Sequence of chain 1.A:
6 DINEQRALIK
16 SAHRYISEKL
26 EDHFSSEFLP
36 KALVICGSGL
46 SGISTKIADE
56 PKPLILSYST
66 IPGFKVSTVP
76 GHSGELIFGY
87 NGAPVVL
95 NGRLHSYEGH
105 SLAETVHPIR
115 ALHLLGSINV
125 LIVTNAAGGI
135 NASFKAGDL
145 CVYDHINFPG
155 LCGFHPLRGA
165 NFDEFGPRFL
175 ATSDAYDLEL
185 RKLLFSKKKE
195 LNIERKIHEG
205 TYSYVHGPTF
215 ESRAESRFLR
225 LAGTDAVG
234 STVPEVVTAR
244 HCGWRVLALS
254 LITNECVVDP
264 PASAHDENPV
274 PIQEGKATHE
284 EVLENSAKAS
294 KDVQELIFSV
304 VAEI

Binding-site contacts:
Ligand atom N7 contacts residue ASN257 of chain 1.A at 2.8 Å (h-bond).
Ligand atom O5' contacts residue HIS282 of chain 1.A at 2.8 Å (h-bond).
Ligand atom C10 contacts residue ALA130 of chain 1.A at 3.2 Å (hydrophobic).
Ligand atom O6 contacts residue ASN257 of chain 1.A at 2.9 Å (h-bond).
Ligand atom N3 contacts residue MSE233 of chain 1.A at 3.7 Å.
Ligand atom C2 contacts residue MSE233 of chain 1.A at 3.8 Å.
Ligand atom C6' contacts residue SO41 of chain 1.H at 3.1 Å.
Ligand atom C10 contacts residue SO41 of chain 1.H at 3.4 Å.
Ligand atom O3' contacts residue TYR101 of chain 1.A at 2.9 Å (h-bond).
Ligand atom C3' contacts residue SO41 of chain 1.H at 3.7 Å.
Ligand atom N1' contacts residue SO41 of chain 1.H at 3.3 Å (h-bond).
Ligand atom C5 contacts residue GLY132 of chain 1.A at 3.4 Å.
Ligand atom N1 contacts residue VAL231 of chain 1.A at 3.8 Å.
Ligand atom C2' contacts residue SO41 of chain 1.H at 3.6 Å.
Ligand atom C5' contacts residue HIS282 of chain 1.A at 3.5 Å.
Ligand atom N7 contacts residue THR256 of chain 1.A at 3.7 Å.
Ligand atom C6' contacts residue SER43 of chain 1.A at 3.8 Å.
Ligand atom C5' contacts residue PHE173 of chain 1.C at 3.8 Å (hydrophobic).
Ligand atom C8 contacts residue THR256 of chain 1.A at 3.5 Å.
Ligand atom C6 contacts residue GLU215 of chain 1.A at 3.6 Å.
Ligand atom N7 contacts residue ALA131 of chain 1.A at 3.5 Å.
Ligand atom N7 contacts residue GLY132 of chain 1.A at 3.4 Å (h-bond).
Ligand atom C8 contacts residue ASN257 of chain 1.A at 3.7 Å.
Ligand atom C6 contacts residue GLY132 of chain 1.A at 3.7 Å.
Ligand atom N3 contacts residue VAL231 of chain 1.A at 3.8 Å.
Ligand atom O6 contacts residue GLY132 of chain 1.A at 3.4 Å.
Ligand atom O3' contacts residue SO41 of chain 1.H at 3.1 Å (h-bond).
Ligand atom O5' contacts residue PHE214 of chain 1.A at 3.5 Å.
Ligand atom C2 contacts residue GLU215 of chain 1.A at 3.2 Å.
Ligand atom C8 contacts residue ALA131 of chain 1.A at 3.7 Å (hydrophobic).
Ligand atom C6 contacts residue PHE214 of chain 1.A at 3.7 Å (hydrophobic).
Ligand atom C5' contacts residue PHE214 of chain 1.A at 3.7 Å (hydrophobic).
Ligand atom O5' contacts residue VAL285 of chain 1.A at 3.3 Å.
Ligand atom N3 contacts residue GLY232 of chain 1.A at 3.6 Å.
Ligand atom C3' contacts residue PHE173 of chain 1.C at 3.6 Å (hydrophobic).
Ligand atom N1 contacts residue GLU215 of chain 1.A at 2.8 Å (salt-bridge).
Ligand atom C9 contacts residue ALA130 of chain 1.A at 3.6 Å (hydrophobic).
Ligand atom C2' contacts residue MSE233 of chain 1.A at 3.6 Å.
Ligand atom O3' contacts residue HIS99 of chain 1.A at 3.8 Å.
Ligand atom O6 contacts residue GLU215 of chain 1.A at 3.6 Å (salt-bridge).

Sequence of chain 1.C:
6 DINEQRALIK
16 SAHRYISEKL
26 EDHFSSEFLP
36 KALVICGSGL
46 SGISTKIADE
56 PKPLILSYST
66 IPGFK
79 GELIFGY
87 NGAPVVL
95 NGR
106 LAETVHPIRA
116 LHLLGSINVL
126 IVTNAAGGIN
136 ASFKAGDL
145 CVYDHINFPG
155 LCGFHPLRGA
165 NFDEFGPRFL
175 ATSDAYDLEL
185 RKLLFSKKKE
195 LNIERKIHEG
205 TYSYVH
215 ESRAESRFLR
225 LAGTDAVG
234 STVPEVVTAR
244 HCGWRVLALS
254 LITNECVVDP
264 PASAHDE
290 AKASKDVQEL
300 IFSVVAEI

This small molecule binds to this protein.
Small molecule (SMILES): O=c1[nH]cnc2c(C[NH+]3C[C@H](CO)[C@@H](O)C3)c[nH]c12